The small molecule below binds the protein below.
Small molecule (SMILES): CSCC[C@H](N)C(=O)N[C@@H](Cc1ccc(O)cc1)C(=O)N[C@@H](CC1=c2ccccc2=NC1)C(=O)N[C@@H](Cc1ccc(O)cc1)C(=O)N1CCC[C@H]1C(=O)N[C@@H](Cc1ccc(O)cc1)C(=O)N[C@@H](C)C(=O)N[C@@H](CO)C(=O)NCC(=O)N[C@@H](CO)C(=O)O

Binding-site contacts:
Ligand atom CE3 contacts residue SER201 of chain 1.A at 4.2 Å.
Ligand atom CG contacts residue LYS46 of chain 1.A at 3.3 Å.
Ligand atom CB contacts residue ASN44 of chain 1.A at 2.8 Å.
Ligand atom CE contacts residue LYS46 of chain 1.A at 3.6 Å.
Ligand atom CE2 contacts residue PRO202 of chain 1.A at 4.4 Å (hydrophobic).
Ligand atom CH2 contacts residue PRO202 of chain 1.A at 2.7 Å (hydrophobic).
Ligand atom N contacts residue GLY45 of chain 1.A at 3.6 Å.
Ligand atom CB contacts residue GLN43 of chain 1.A at 4.1 Å.
Ligand atom OH contacts residue LYS46 of chain 1.A at 4.1 Å.
Ligand atom CA contacts residue ASN44 of chain 1.A at 3.3 Å.
Ligand atom CE1 contacts residue GLN43 of chain 1.A at 4.1 Å.
Ligand atom N contacts residue ASN44 of chain 1.A at 4.0 Å.
Ligand atom CD contacts residue ASN44 of chain 1.A at 3.8 Å.
Ligand atom CZ3 contacts residue SER201 of chain 1.A at 3.4 Å.
Ligand atom CZ2 contacts residue SER201 of chain 1.A at 3.4 Å.
Ligand atom C contacts residue ASN44 of chain 1.A at 3.6 Å.
Ligand atom CZ3 contacts residue PRO202 of chain 1.A at 4.0 Å (hydrophobic).
Ligand atom CE1 contacts residue LYS46 of chain 1.A at 4.3 Å.
Ligand atom CD2 contacts residue ASN44 of chain 1.A at 3.4 Å.
Ligand atom CG contacts residue SER204 of chain 1.A at 3.9 Å.
Ligand atom N contacts residue LYS46 of chain 1.A at 3.5 Å.
Ligand atom CA contacts residue LYS46 of chain 1.A at 4.2 Å.
Ligand atom CZ2 contacts residue PRO202 of chain 1.A at 3.0 Å (hydrophobic).
Ligand atom CE3 contacts residue ASN44 of chain 1.A at 4.0 Å.
Ligand atom C contacts residue ASN44 of chain 1.A at 4.3 Å.
Ligand atom CD1 contacts residue ASN44 of chain 1.A at 3.8 Å.
Ligand atom SD contacts residue LYS46 of chain 1.A at 4.0 Å.
Ligand atom CG contacts residue ASN44 of chain 1.A at 3.2 Å.
Ligand atom CD1 contacts residue GLN43 of chain 1.A at 4.0 Å.
Ligand atom CZ3 contacts residue ASP203 of chain 1.A at 3.7 Å.
Ligand atom N contacts residue ASN44 of chain 1.A at 4.2 Å.
Ligand atom CE2 contacts residue ASN44 of chain 1.A at 4.2 Å.
Ligand atom O contacts residue MET42 of chain 1.A at 4.1 Å.
Ligand atom CH2 contacts residue SER201 of chain 1.A at 2.9 Å.
Ligand atom CZ3 contacts residue ASN44 of chain 1.A at 4.2 Å.
Ligand atom O contacts residue ASN44 of chain 1.A at 2.4 Å (h-bond).
Ligand atom CZ contacts residue LYS46 of chain 1.A at 4.2 Å.
Ligand atom CH2 contacts residue ASP203 of chain 1.A at 3.4 Å.
Ligand atom CE2 contacts residue SER201 of chain 1.A at 4.2 Å.
Ligand atom CB contacts residue LYS46 of chain 1.A at 4.3 Å.

Sequence of chain 1.A:
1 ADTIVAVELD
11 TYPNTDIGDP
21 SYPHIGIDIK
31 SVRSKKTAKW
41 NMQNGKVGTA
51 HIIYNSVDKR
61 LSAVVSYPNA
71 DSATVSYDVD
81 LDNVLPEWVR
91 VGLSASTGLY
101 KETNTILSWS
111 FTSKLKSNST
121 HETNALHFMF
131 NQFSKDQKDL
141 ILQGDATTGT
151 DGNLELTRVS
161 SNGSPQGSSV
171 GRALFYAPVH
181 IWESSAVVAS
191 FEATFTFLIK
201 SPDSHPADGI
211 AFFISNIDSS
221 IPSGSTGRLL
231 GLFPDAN